A protein and the small-molecule ligand that binds it are described below.
Small molecule (SMILES): CC[C@H](C)[C@H](NC(=O)[C@@H](N)CC(=O)O)C(=O)N[C@@H](CC(N)=O)C(=O)N[C@@H](Cc1ccccc1)C(=O)N[C@@H](CO)C(=O)N[C@@H](CO)C(=O)N[C@H](C=O)CC(C)C

Sequence of chain 20.T:
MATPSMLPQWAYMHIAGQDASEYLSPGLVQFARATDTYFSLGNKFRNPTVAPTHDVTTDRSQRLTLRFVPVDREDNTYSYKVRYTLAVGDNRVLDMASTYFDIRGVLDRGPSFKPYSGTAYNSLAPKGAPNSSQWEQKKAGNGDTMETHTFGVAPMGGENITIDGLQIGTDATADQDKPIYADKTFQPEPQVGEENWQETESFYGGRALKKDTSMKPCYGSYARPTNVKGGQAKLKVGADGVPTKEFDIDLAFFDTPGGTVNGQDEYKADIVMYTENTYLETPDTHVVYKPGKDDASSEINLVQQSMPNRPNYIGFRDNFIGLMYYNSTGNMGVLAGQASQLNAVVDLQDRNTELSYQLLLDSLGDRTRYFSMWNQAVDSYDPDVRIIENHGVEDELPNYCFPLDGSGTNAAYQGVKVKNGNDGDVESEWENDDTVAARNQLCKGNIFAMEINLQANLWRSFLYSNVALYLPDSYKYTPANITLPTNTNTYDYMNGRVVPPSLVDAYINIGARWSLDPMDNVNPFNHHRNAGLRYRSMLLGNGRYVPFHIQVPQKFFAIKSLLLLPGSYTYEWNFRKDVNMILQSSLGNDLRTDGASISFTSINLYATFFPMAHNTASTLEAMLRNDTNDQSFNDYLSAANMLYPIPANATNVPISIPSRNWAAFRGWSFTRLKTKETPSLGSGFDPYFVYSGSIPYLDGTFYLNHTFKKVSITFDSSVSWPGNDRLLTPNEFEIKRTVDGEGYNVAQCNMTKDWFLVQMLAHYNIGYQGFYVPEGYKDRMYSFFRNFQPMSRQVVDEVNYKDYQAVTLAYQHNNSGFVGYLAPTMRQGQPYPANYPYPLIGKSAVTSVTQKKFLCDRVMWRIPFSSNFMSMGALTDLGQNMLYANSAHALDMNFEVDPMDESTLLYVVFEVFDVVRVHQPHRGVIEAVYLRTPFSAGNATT

Binding-site contacts:
Ligand atom CD1 contacts residue ALA20 of chain 20.U at 3.7 Å (hydrophobic).
Ligand atom CA contacts residue PHE45 of chain 20.U at 3.6 Å (hydrophobic).
Ligand atom N contacts residue GLY42 of chain 20.U at 3.2 Å (h-bond).
Ligand atom CA contacts residue TYR636 of chain 20.T at 3.7 Å (hydrophobic).
Ligand atom CD1 contacts residue ARG33 of chain 20.U at 3.8 Å.
Ligand atom N contacts residue PHE45 of chain 20.U at 3.4 Å (h-bond).
Ligand atom CD1 contacts residue LEU637 of chain 20.T at 3.7 Å (hydrophobic).
Ligand atom ND2 contacts residue ARG666 of chain 20.T at 3.4 Å (salt-bridge).
Ligand atom O contacts residue TYR636 of chain 20.T at 3.5 Å (h-bond).
Ligand atom N contacts residue ASN47 of chain 20.U at 3.8 Å.
Ligand atom CA contacts residue GLY42 of chain 20.U at 3.6 Å.
Ligand atom CB contacts residue GLY42 of chain 20.U at 3.7 Å.
Ligand atom CD1 contacts residue SER21 of chain 20.U at 3.6 Å.
Ligand atom CG1 contacts residue GLU911 of chain 20.T at 3.7 Å.
Ligand atom O contacts residue TYR636 of chain 20.T at 3.1 Å (h-bond).
Ligand atom O contacts residue ARG46 of chain 20.U at 3.5 Å (salt-bridge).
Ligand atom O contacts residue ARG666 of chain 20.T at 3.1 Å (salt-bridge).
Ligand atom OD1 contacts residue ALA762 of chain 20.T at 3.5 Å.
Ligand atom O contacts residue GLY42 of chain 20.U at 2.9 Å (h-bond).
Ligand atom CZ contacts residue PHE633 of chain 20.T at 3.7 Å (hydrophobic).
Ligand atom OD2 contacts residue SER871 of chain 20.T at 3.2 Å (h-bond).
Ligand atom O contacts residue GLU911 of chain 20.T at 3.1 Å (salt-bridge).
Ligand atom CZ contacts residue ASN634 of chain 20.T at 3.8 Å.
Ligand atom CB contacts residue PHE45 of chain 20.U at 3.3 Å (hydrophobic).
Ligand atom N contacts residue ARG46 of chain 20.U at 3.5 Å (salt-bridge).
Ligand atom N contacts residue TYR636 of chain 20.T at 3.8 Å.
Ligand atom CG2 contacts residue LEU637 of chain 20.T at 3.8 Å (hydrophobic).
Ligand atom CB contacts residue GLY42 of chain 20.U at 3.5 Å.
Ligand atom C contacts residue GLY42 of chain 20.U at 3.5 Å.
Ligand atom N contacts residue SER871 of chain 20.T at 3.5 Å (h-bond).
Ligand atom OD1 contacts residue ARG862 of chain 20.T at 3.1 Å.
Ligand atom CA contacts residue ASN47 of chain 20.U at 3.8 Å.
Ligand atom CE1 contacts residue ASN634 of chain 20.T at 3.4 Å.
Ligand atom CA contacts residue GLU911 of chain 20.T at 3.8 Å.
Ligand atom CG2 contacts residue TYR636 of chain 20.T at 3.4 Å (hydrophobic).
Ligand atom O contacts residue ASN47 of chain 20.U at 3.3 Å (h-bond).
Ligand atom OD2 contacts residue PRO864 of chain 20.T at 3.7 Å.
Ligand atom C contacts residue GLU911 of chain 20.T at 3.3 Å.
Ligand atom CD1 contacts residue ASN634 of chain 20.T at 3.6 Å.
Ligand atom OD1 contacts residue ALA874 of chain 20.T at 3.7 Å.

Sequence of chain 20.U:
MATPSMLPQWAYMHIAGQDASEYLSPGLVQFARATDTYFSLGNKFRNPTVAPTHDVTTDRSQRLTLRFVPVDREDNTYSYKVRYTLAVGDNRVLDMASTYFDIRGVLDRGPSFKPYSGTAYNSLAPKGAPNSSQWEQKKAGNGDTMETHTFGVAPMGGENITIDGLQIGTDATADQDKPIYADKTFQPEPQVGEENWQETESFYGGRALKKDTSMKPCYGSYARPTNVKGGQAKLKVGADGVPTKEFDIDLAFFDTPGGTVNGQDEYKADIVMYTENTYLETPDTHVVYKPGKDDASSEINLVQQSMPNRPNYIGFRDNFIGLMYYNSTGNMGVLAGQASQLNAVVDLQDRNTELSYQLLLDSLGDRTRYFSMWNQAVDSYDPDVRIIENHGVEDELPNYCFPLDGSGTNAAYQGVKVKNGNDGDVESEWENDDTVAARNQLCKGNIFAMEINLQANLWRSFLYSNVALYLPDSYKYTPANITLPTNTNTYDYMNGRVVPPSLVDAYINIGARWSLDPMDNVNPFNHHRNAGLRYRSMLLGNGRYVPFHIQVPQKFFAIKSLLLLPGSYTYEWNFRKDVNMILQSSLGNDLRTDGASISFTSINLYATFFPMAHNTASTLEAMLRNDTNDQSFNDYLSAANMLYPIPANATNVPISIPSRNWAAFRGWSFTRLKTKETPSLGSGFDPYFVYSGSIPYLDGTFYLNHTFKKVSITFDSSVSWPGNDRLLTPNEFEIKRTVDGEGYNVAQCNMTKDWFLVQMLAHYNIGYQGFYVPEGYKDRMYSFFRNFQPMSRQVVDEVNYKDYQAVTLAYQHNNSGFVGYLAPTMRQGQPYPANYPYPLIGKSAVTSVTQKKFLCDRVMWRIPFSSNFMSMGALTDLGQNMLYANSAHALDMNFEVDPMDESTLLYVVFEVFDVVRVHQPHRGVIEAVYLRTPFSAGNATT